A protein and the small-molecule ligand that binds it are described below.
Small molecule (SMILES): CCCCCCCCCCCC[N+](C)(C)CCCS(=O)(=O)O

Sequence of chain 38.A:
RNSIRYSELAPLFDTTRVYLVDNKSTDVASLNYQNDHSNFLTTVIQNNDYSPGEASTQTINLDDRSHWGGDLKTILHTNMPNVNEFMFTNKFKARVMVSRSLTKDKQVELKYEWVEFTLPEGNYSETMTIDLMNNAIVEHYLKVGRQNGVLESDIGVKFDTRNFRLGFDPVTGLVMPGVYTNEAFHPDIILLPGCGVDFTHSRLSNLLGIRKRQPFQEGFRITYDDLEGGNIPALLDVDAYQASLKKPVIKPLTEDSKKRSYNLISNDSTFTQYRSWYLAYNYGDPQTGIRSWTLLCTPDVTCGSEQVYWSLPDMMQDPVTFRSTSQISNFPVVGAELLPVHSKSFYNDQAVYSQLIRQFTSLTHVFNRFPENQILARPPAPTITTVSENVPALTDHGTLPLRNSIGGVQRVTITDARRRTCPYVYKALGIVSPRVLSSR

Binding-site contacts:
Ligand atom C7 contacts residue C151 of chain 38.D at 3.4 Å.
Ligand atom O2S contacts residue ARG224 of chain 38.A at 4.5 Å.
Ligand atom C16 contacts residue ASP229 of chain 38.A at 4.3 Å.
Ligand atom O1S contacts residue TRP374 of chain 38.A at 4.3 Å.
Ligand atom C1 contacts residue TRP374 of chain 38.A at 3.6 Å (hydrophobic).
Ligand atom O3S contacts residue ARG224 of chain 38.A at 2.9 Å (salt-bridge).
Ligand atom C5 contacts residue C151 of chain 38.D at 4.0 Å.
Ligand atom C6 contacts residue C151 of chain 38.D at 4.2 Å.
Ligand atom C9 contacts residue C151 of chain 38.D at 3.4 Å.
Ligand atom O1S contacts residue GLY222 of chain 38.A at 2.3 Å (h-bond).
Ligand atom C2 contacts residue TRP374 of chain 38.A at 4.1 Å (hydrophobic).
Ligand atom C12 contacts residue C151 of chain 38.D at 3.4 Å.
Ligand atom O3S contacts residue TRP374 of chain 38.A at 3.3 Å.
Ligand atom O2S contacts residue GLY222 of chain 38.A at 3.3 Å (h-bond).
Ligand atom S1 contacts residue GLY222 of chain 38.A at 3.0 Å (h-bond).
Ligand atom S1 contacts residue LYS215 of chain 38.A at 4.1 Å.
Ligand atom C3 contacts residue TRP374 of chain 38.A at 4.3 Å (hydrophobic).
Ligand atom C11 contacts residue C151 of chain 38.D at 3.5 Å.
Ligand atom S1 contacts residue ARG224 of chain 38.A at 4.3 Å.
Ligand atom S1 contacts residue TRP374 of chain 38.A at 4.0 Å.
Ligand atom O3S contacts residue GLY222 of chain 38.A at 2.9 Å (h-bond).
Ligand atom O1S contacts residue PHE223 of chain 38.A at 4.5 Å.
Ligand atom C10 contacts residue C151 of chain 38.D at 3.4 Å.
Ligand atom C13 contacts residue C151 of chain 38.D at 4.5 Å.
Ligand atom O1S contacts residue LYS215 of chain 38.A at 2.7 Å (salt-bridge).
Ligand atom C8 contacts residue C151 of chain 38.D at 3.7 Å.
Ligand atom O3S contacts residue PHE223 of chain 38.A at 3.9 Å.